Sequence of chain 1.A:
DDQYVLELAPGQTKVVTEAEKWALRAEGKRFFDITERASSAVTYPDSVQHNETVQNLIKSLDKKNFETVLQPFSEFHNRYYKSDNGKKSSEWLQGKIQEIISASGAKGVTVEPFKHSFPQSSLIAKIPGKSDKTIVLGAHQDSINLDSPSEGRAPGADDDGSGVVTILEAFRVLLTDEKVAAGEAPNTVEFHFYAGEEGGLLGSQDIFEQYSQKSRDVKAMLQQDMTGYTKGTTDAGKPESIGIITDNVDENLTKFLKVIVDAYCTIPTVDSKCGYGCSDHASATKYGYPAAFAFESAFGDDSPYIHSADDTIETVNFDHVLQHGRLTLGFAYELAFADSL

A protein and the small-molecule ligand that binds it are described below.
Small molecule (SMILES): CC(=O)N[C@H]1[C@H](O[C@H]2[C@H](O)[C@@H](NC(C)=O)CO[C@@H]2CO)O[C@H](CO)[C@@H](O[C@@H]2O[C@H](CO[C@H]3O[C@H](CO[C@H]4O[C@H](CO)[C@@H](O)[C@H](O)[C@@H]4O)[C@@H](O)[C@H](O[C@H]4O[C@H](CO)[C@@H](O)[C@H](O)[C@@H]4O)[C@@H]3O)[C@@H](O)[C@H](O[C@H]3O[C@H](CO)[C@@H](O)[C@H](O)[C@@H]3O[C@H]3O[C@H](CO)[C@@H](O)[C@H](O)[C@@H]3O)[C@@H]2O)[C@@H]1O

Binding-site contacts:
Ligand atom C5 contacts residue GLN91 of chain 1.A at 4.1 Å.
Ligand atom O6 contacts residue GLN91 of chain 1.A at 3.8 Å.
Ligand atom C3 contacts residue ASN87 of chain 1.A at 3.8 Å.
Ligand atom N2 contacts residue ASN87 of chain 1.A at 2.9 Å (h-bond).
Ligand atom C1 contacts residue ASN87 of chain 1.A at 1.4 Å.
Ligand atom C5 contacts residue ASN87 of chain 1.A at 3.5 Å.
Ligand atom C2 contacts residue ASN87 of chain 1.A at 2.4 Å.
Ligand atom O5 contacts residue ASN87 of chain 1.A at 2.2 Å (h-bond).
Ligand atom O7 contacts residue ALA299 of chain 1.A at 4.5 Å.
Ligand atom C1 contacts residue GLN91 of chain 1.A at 3.7 Å.
Ligand atom C4 contacts residue ASN87 of chain 1.A at 4.1 Å.
Ligand atom C7 contacts residue ASN87 of chain 1.A at 3.4 Å.
Ligand atom O7 contacts residue ASN87 of chain 1.A at 4.1 Å.
Ligand atom C8 contacts residue ASN87 of chain 1.A at 3.4 Å.
Ligand atom O5 contacts residue GLN91 of chain 1.A at 3.8 Å.
Ligand atom O7 contacts residue VAL84 of chain 1.A at 4.1 Å.